Sequence of chain 1.A:
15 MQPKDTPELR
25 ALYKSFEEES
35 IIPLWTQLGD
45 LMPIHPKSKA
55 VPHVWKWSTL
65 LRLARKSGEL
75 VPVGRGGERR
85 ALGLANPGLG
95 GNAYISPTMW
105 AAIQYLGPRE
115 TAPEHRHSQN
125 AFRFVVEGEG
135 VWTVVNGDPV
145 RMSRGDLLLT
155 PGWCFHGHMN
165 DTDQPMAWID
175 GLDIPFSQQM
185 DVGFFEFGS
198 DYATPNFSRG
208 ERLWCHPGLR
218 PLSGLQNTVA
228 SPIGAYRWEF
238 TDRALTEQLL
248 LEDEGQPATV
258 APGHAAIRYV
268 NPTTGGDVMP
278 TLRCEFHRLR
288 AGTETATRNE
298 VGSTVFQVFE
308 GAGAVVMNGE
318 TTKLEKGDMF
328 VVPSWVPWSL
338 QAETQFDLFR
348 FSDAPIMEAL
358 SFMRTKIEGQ

Binding-site contacts:
Ligand atom O1' contacts residue FE21 of chain 2.B at 2.2 Å.
Ligand atom O1' contacts residue HIS119 of chain 2.A at 2.9 Å (h-bond).
Ligand atom C6 contacts residue HIS121 of chain 2.A at 4.0 Å.
Ligand atom C2 contacts residue ASP174 of chain 2.A at 3.1 Å.
Ligand atom C4 contacts residue ILE178 of chain 2.A at 4.4 Å (hydrophobic).
Ligand atom C1' contacts residue FE21 of chain 2.B at 2.0 Å.
Ligand atom C4 contacts residue TRP104 of chain 2.A at 4.3 Å (hydrophobic).
Ligand atom C6 contacts residue HIS119 of chain 2.A at 4.3 Å.
Ligand atom C1' contacts residue ARG127 of chain 2.A at 4.3 Å.
Ligand atom O2 contacts residue ASP174 of chain 2.A at 2.3 Å (salt-bridge).
Ligand atom C6 contacts residue LEU176 of chain 2.A at 4.4 Å (hydrophobic).
Ligand atom C2 contacts residue LEU176 of chain 2.A at 4.2 Å (hydrophobic).
Ligand atom O2 contacts residue GLN108 of chain 2.A at 3.6 Å.
Ligand atom O2' contacts residue FE21 of chain 2.B at 2.1 Å.
Ligand atom C1' contacts residue HIS121 of chain 2.A at 3.8 Å.
Ligand atom C5 contacts residue MET46 of chain 1.A at 3.4 Å (hydrophobic).
Ligand atom C5 contacts residue LEU38 of chain 1.A at 3.9 Å (hydrophobic).
Ligand atom C1' contacts residue HIS119 of chain 2.A at 3.5 Å.
Ligand atom O2' contacts residue ALA125 of chain 2.A at 4.2 Å.
Ligand atom C1 contacts residue FE21 of chain 2.B at 3.0 Å.
Ligand atom C6 contacts residue FE21 of chain 2.B at 3.3 Å.
Ligand atom C1' contacts residue HIS160 of chain 2.A at 3.3 Å.
Ligand atom C4 contacts residue ASP174 of chain 2.A at 3.5 Å.
Ligand atom O2' contacts residue HIS121 of chain 2.A at 3.3 Å (h-bond).
Ligand atom C1 contacts residue ASP174 of chain 2.A at 4.3 Å.
Ligand atom C3 contacts residue TRP104 of chain 2.A at 4.4 Å (hydrophobic).
Ligand atom C3 contacts residue LEU176 of chain 2.A at 4.0 Å (hydrophobic).
Ligand atom O2' contacts residue HIS160 of chain 2.A at 2.9 Å (h-bond).
Ligand atom C3 contacts residue ASP174 of chain 2.A at 2.5 Å.
Ligand atom C3 contacts residue LEU38 of chain 1.A at 4.0 Å (hydrophobic).
Ligand atom O2' contacts residue HIS119 of chain 2.A at 4.0 Å.
Ligand atom C1 contacts residue HIS121 of chain 2.A at 4.3 Å.
Ligand atom C1 contacts residue HIS119 of chain 2.A at 4.3 Å.
Ligand atom C6 contacts residue MET46 of chain 1.A at 3.6 Å (hydrophobic).
Ligand atom O1' contacts residue HIS160 of chain 2.A at 3.1 Å (h-bond).
Ligand atom C5 contacts residue ILE178 of chain 2.A at 4.2 Å (hydrophobic).
Ligand atom O1' contacts residue ARG127 of chain 2.A at 3.7 Å.
Ligand atom C2 contacts residue FE21 of chain 2.B at 4.4 Å.
Ligand atom C4 contacts residue LEU38 of chain 1.A at 3.4 Å (hydrophobic).
Ligand atom O2' contacts residue LEU176 of chain 2.A at 4.2 Å.

The small molecule below binds the protein below.
Small molecule (SMILES): O=C(O)c1ccccc1O

Sequence of chain 2.A:
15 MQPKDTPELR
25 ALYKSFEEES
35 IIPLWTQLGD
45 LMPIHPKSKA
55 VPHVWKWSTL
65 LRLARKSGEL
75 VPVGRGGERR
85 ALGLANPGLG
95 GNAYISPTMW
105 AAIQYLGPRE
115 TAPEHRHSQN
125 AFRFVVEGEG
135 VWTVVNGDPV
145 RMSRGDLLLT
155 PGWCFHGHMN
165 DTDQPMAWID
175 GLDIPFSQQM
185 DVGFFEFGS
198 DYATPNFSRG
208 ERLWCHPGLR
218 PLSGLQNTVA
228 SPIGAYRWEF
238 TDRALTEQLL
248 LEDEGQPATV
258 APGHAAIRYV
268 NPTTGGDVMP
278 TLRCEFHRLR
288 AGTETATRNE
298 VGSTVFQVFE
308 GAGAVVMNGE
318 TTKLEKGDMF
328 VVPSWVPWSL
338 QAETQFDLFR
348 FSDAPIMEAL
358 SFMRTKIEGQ